This protein binds this small molecule.
Small molecule (SMILES): OC[C@H]1O[C@H](O)[C@H](O)[C@@H](O)[C@@H]1O

Sequence of chain 1.D:
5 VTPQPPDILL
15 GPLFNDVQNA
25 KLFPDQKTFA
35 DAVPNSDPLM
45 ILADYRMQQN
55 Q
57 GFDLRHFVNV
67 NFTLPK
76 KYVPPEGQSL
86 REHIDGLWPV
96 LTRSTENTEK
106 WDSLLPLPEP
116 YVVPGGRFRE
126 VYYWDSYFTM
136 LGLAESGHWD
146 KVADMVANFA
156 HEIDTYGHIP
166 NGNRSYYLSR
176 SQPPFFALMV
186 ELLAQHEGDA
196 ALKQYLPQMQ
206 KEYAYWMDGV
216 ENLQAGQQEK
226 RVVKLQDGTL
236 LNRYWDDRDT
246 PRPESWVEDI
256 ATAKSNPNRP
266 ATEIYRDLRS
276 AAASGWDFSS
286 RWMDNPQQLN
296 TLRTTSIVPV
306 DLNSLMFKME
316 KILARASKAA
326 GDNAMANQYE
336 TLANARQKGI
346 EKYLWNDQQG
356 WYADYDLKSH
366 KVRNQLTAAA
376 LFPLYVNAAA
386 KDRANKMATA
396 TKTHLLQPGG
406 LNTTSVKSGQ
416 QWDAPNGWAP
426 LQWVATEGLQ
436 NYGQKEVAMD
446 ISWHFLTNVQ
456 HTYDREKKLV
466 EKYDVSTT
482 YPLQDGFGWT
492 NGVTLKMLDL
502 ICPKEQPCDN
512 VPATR

Binding-site contacts:
Ligand atom O5 contacts residue PHE123 of chain 1.D at 3.8 Å.
Ligand atom C1 contacts residue 3CU1 of chain 1.RA at 2.5 Å.
Ligand atom C4 contacts residue ARG247 of chain 1.D at 3.9 Å.
Ligand atom O2 contacts residue ASN166 of chain 1.D at 3.0 Å (h-bond).
Ligand atom O4 contacts residue GLU249 of chain 1.D at 2.6 Å (salt-bridge).
Ligand atom C2 contacts residue TYR172 of chain 1.D at 3.5 Å (hydrophobic).
Ligand atom O2 contacts residue GLN177 of chain 1.D at 3.5 Å (h-bond).
Ligand atom O3 contacts residue ARG175 of chain 1.D at 2.8 Å (salt-bridge).
Ligand atom C6 contacts residue SO41 of chain 1.TA at 3.6 Å.
Ligand atom O1 contacts residue 3CU1 of chain 1.RA at 1.5 Å.
Ligand atom O2 contacts residue TYR127 of chain 1.D at 3.5 Å.
Ligand atom C5 contacts residue SO41 of chain 1.TA at 3.8 Å.
Ligand atom O3 contacts residue ASN166 of chain 1.D at 2.8 Å (h-bond).
Ligand atom O5 contacts residue TYR172 of chain 1.D at 4.0 Å.
Ligand atom O5 contacts residue 3CU1 of chain 1.RA at 3.0 Å.
Ligand atom C6 contacts residue ARG122 of chain 1.D at 3.8 Å.
Ligand atom O6 contacts residue TYR482 of chain 1.D at 3.9 Å.
Ligand atom C5 contacts residue 3CU1 of chain 1.RA at 3.8 Å.
Ligand atom O4 contacts residue ARG247 of chain 1.D at 2.7 Å (salt-bridge).
Ligand atom O4 contacts residue SER250 of chain 1.D at 4.0 Å.
Ligand atom C5 contacts residue ASP282 of chain 1.D at 3.7 Å.
Ligand atom O3 contacts residue ALA277 of chain 1.D at 3.6 Å.
Ligand atom C2 contacts residue 3CU1 of chain 1.RA at 3.9 Å.
Ligand atom O3 contacts residue GLU249 of chain 1.D at 3.8 Å.
Ligand atom C6 contacts residue GLU249 of chain 1.D at 3.7 Å.
Ligand atom O6 contacts residue ARG122 of chain 1.D at 2.9 Å (salt-bridge).
Ligand atom O2 contacts residue 3CU1 of chain 1.RA at 3.8 Å.
Ligand atom O3 contacts residue TYR172 of chain 1.D at 3.4 Å.
Ligand atom O6 contacts residue SO41 of chain 1.TA at 2.8 Å (h-bond).
Ligand atom C6 contacts residue SER250 of chain 1.D at 3.7 Å.
Ligand atom C3 contacts residue ASP282 of chain 1.D at 4.0 Å.
Ligand atom C4 contacts residue GLU249 of chain 1.D at 3.3 Å.
Ligand atom C4 contacts residue TYR172 of chain 1.D at 3.8 Å (hydrophobic).
Ligand atom C3 contacts residue ARG175 of chain 1.D at 4.0 Å.
Ligand atom C3 contacts residue ALA277 of chain 1.D at 4.0 Å (hydrophobic).
Ligand atom C3 contacts residue ASN166 of chain 1.D at 3.8 Å.
Ligand atom O4 contacts residue ARG175 of chain 1.D at 3.7 Å.
Ligand atom C2 contacts residue ASN166 of chain 1.D at 3.9 Å.
Ligand atom O1 contacts residue ASP282 of chain 1.D at 3.4 Å (salt-bridge).
Ligand atom C2 contacts residue TYR127 of chain 1.D at 3.7 Å (hydrophobic).